Binding-site contacts:
Ligand atom CAA contacts residue GLN189 of chain 2.A at 3.4 Å.
Ligand atom CAM contacts residue PRO217 of chain 2.A at 3.5 Å (hydrophobic).
Ligand atom NAS contacts residue TYR215 of chain 2.A at 4.0 Å.
Ligand atom CAU contacts residue GLU224 of chain 2.A at 3.3 Å.
Ligand atom CAX contacts residue PRO217 of chain 2.A at 3.8 Å (hydrophobic).
Ligand atom NAO contacts residue TYR215 of chain 2.A at 3.5 Å.
Ligand atom CAV contacts residue TYR215 of chain 2.A at 3.7 Å (hydrophobic).
Ligand atom CAZ contacts residue MN1 of chain 2.G at 3.0 Å.
Ligand atom OAH contacts residue GLU224 of chain 2.A at 3.2 Å (salt-bridge).
Ligand atom OAG contacts residue MN1 of chain 2.F at 1.8 Å.
Ligand atom CAZ contacts residue ASP188 of chain 2.A at 3.4 Å.
Ligand atom CAY contacts residue PRO217 of chain 2.A at 3.5 Å (hydrophobic).
Ligand atom CBD contacts residue MN1 of chain 2.F at 2.7 Å.
Ligand atom OAG contacts residue ASP131 of chain 2.A at 3.8 Å.
Ligand atom CAU contacts residue MN1 of chain 2.G at 3.0 Å.
Ligand atom OAE contacts residue GLU224 of chain 2.A at 2.5 Å (salt-bridge).
Ligand atom OAH contacts residue MN1 of chain 2.F at 2.4 Å.
Ligand atom OAH contacts residue ASP188 of chain 2.A at 3.1 Å (salt-bridge).
Ligand atom OAH contacts residue ASP131 of chain 2.A at 2.8 Å (salt-bridge).
Ligand atom CAU contacts residue PRO217 of chain 2.A at 3.9 Å (hydrophobic).
Ligand atom OAH contacts residue MN1 of chain 2.G at 2.0 Å.
Ligand atom CBA contacts residue TYR215 of chain 2.A at 3.7 Å (hydrophobic).
Ligand atom OAT contacts residue TYR215 of chain 2.A at 3.5 Å (h-bond).
Ligand atom OAE contacts residue MN1 of chain 2.G at 2.0 Å.
Ligand atom NAQ contacts residue PRO217 of chain 2.A at 3.8 Å.
Ligand atom CAZ contacts residue GLU224 of chain 2.A at 3.8 Å.
Ligand atom CAK contacts residue GLU224 of chain 2.A at 3.6 Å.
Ligand atom CAK contacts residue PRO217 of chain 2.A at 3.6 Å (hydrophobic).
Ligand atom NAR contacts residue PRO217 of chain 2.A at 3.7 Å.
Ligand atom OAG contacts residue ASP188 of chain 2.A at 2.7 Å (salt-bridge).
Ligand atom CBB contacts residue MN1 of chain 2.G at 3.4 Å.
Ligand atom CAL contacts residue PRO217 of chain 2.A at 3.7 Å (hydrophobic).
Ligand atom FAI contacts residue GLN218 of chain 2.A at 3.8 Å.
Ligand atom NAP contacts residue TYR215 of chain 2.A at 3.3 Å.
Ligand atom OAF contacts residue TYR215 of chain 2.A at 3.6 Å.
Ligand atom CAZ contacts residue MN1 of chain 2.F at 3.0 Å.
Ligand atom CAM contacts residue GLU224 of chain 2.A at 3.7 Å.
Ligand atom CBB contacts residue GLU224 of chain 2.A at 3.9 Å.
Ligand atom CAJ contacts residue PRO217 of chain 2.A at 3.8 Å (hydrophobic).
Ligand atom CBD contacts residue ASP188 of chain 2.A at 3.2 Å.

Sequence of chain 2.A:
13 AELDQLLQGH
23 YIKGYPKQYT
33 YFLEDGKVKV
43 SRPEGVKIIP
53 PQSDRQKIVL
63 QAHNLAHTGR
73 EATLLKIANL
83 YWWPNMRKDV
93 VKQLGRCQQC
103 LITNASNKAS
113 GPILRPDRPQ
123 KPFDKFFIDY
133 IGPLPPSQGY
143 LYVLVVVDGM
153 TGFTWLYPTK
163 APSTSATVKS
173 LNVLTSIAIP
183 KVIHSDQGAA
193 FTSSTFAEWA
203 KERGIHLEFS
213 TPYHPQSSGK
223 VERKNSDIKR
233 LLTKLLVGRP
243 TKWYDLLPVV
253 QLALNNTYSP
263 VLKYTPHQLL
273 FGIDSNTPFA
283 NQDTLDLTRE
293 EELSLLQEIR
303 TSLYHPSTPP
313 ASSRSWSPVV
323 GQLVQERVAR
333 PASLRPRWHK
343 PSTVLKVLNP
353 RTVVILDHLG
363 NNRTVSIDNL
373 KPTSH

The protein below binds the small molecule below.
Small molecule (SMILES): Cc1nnc(C(=O)NC(C)(C)c2nc(C(=O)NCc3ccc(F)cc3)c(O)c(=O)n2C)o1